Binding-site contacts:
Ligand atom C31 contacts residue SER175 of chain 4.A at 3.6 Å.
Ligand atom C2C contacts residue VAL188 of chain 4.A at 3.2 Å (hydrophobic).
Ligand atom O1B contacts residue MET221 of chain 4.A at 3.4 Å.
Ligand atom C7C contacts residue TYR197 of chain 4.A at 3.8 Å (hydrophobic).
Ligand atom O1B contacts residue TYR128 of chain 4.A at 3.9 Å.
Ligand atom C31 contacts residue VAL176 of chain 4.A at 3.3 Å (hydrophobic).
Ligand atom C3C contacts residue TYR128 of chain 4.A at 3.9 Å (hydrophobic).
Ligand atom C5C contacts residue ILE104 of chain 4.A at 3.6 Å (hydrophobic).
Ligand atom CM1 contacts residue SER107 of chain 4.A at 3.6 Å.
Ligand atom C5C contacts residue TYR128 of chain 4.A at 3.5 Å (hydrophobic).
Ligand atom N2 contacts residue PRO174 of chain 4.A at 3.9 Å.
Ligand atom C3 contacts residue PHE186 of chain 4.A at 3.8 Å (hydrophobic).
Ligand atom N2 contacts residue PHE186 of chain 4.A at 3.7 Å.
Ligand atom C6C contacts residue VAL191 of chain 4.A at 3.2 Å (hydrophobic).
Ligand atom O1 contacts residue TYR152 of chain 4.A at 3.9 Å.
Ligand atom C3C contacts residue VAL188 of chain 4.A at 3.3 Å (hydrophobic).
Ligand atom C1C contacts residue TYR152 of chain 4.A at 4.0 Å (hydrophobic).
Ligand atom C6B contacts residue TYR197 of chain 4.A at 3.6 Å (hydrophobic).
Ligand atom C1B contacts residue MET221 of chain 4.A at 4.0 Å (hydrophobic).
Ligand atom C7C contacts residue TYR128 of chain 4.A at 3.6 Å (hydrophobic).
Ligand atom C2B contacts residue MET221 of chain 4.A at 3.6 Å (hydrophobic).
Ligand atom C4C contacts residue TYR152 of chain 4.A at 3.8 Å (hydrophobic).
Ligand atom C3B contacts residue MET221 of chain 4.A at 4.0 Å (hydrophobic).
Ligand atom O1B contacts residue ILE104 of chain 4.A at 3.8 Å.
Ligand atom C4 contacts residue MET224 of chain 4.A at 3.8 Å (hydrophobic).
Ligand atom C5 contacts residue TYR152 of chain 4.A at 3.8 Å (hydrophobic).
Ligand atom C5B contacts residue LEU106 of chain 4.A at 3.7 Å (hydrophobic).
Ligand atom C4C contacts residue ILE104 of chain 4.A at 3.7 Å (hydrophobic).
Ligand atom C4 contacts residue PHE186 of chain 4.A at 3.6 Å (hydrophobic).
Ligand atom C5 contacts residue PHE186 of chain 4.A at 3.5 Å (hydrophobic).
Ligand atom C5B contacts residue TYR197 of chain 4.A at 3.7 Å (hydrophobic).
Ligand atom N2 contacts residue ALA24 of chain 4.C at 3.4 Å.
Ligand atom O1 contacts residue ALA24 of chain 4.C at 3.6 Å.
Ligand atom C6C contacts residue MET221 of chain 4.A at 3.7 Å (hydrophobic).
Ligand atom C31 contacts residue PRO174 of chain 4.A at 3.4 Å (hydrophobic).
Ligand atom C3 contacts residue PRO174 of chain 4.A at 3.8 Å (hydrophobic).
Ligand atom C4 contacts residue TYR152 of chain 4.A at 3.9 Å (hydrophobic).
Ligand atom C31 contacts residue ALA150 of chain 4.A at 3.5 Å (hydrophobic).
Ligand atom O1 contacts residue PHE186 of chain 4.A at 3.5 Å.
Ligand atom O1 contacts residue VAL188 of chain 4.A at 3.8 Å.

Sequence of chain 4.C:
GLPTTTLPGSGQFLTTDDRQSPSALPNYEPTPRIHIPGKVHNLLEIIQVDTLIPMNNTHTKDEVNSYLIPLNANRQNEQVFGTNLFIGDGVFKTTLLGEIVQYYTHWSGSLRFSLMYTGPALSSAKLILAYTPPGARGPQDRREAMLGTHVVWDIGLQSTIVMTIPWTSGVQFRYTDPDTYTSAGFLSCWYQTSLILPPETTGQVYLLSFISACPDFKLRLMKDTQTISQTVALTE

This small molecule binds to this protein.
Small molecule (SMILES): Cc1cc(CCCCCCCOc2ccc(C3=N[C@@H](C)CO3)cc2)on1

Sequence of chain 4.A:
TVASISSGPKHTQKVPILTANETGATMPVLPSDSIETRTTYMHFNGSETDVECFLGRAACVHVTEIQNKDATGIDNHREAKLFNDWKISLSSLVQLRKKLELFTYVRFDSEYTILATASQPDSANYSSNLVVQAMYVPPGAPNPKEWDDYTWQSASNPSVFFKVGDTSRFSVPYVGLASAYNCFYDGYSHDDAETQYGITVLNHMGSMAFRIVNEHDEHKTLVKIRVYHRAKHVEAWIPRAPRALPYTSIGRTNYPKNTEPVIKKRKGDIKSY